This small molecule binds to this protein.
Small molecule (SMILES): CC(C)(C)C(=O)N[C@H]1CCC[C@H]1CNc1cc(Cl)ccc1C(=O)O

Binding-site contacts:
Ligand atom C15 contacts residue PRO126 of chain 1.A at 3.7 Å (hydrophobic).
Ligand atom C11 contacts residue SER129 of chain 1.A at 4.0 Å.
Ligand atom C17 contacts residue ARG54 of chain 2.A at 3.6 Å.
Ligand atom C3 contacts residue LEU41 of chain 2.A at 3.8 Å (hydrophobic).
Ligand atom C12 contacts residue SER129 of chain 1.A at 3.6 Å.
Ligand atom C contacts residue GSH1 of chain 1.C at 3.9 Å.
Ligand atom C6 contacts residue ALA33 of chain 2.A at 4.1 Å (hydrophobic).
Ligand atom C7 contacts residue TYR132 of chain 1.A at 4.1 Å (hydrophobic).
Ligand atom CL contacts residue THR133 of chain 1.A at 3.2 Å.
Ligand atom C2 contacts residue GLY37 of chain 2.A at 3.8 Å.
Ligand atom N1 contacts residue SER129 of chain 1.A at 4.2 Å.
Ligand atom C1 contacts residue GSH1 of chain 1.C at 4.0 Å.
Ligand atom C14 contacts residue VAL130 of chain 1.A at 3.9 Å (hydrophobic).
Ligand atom N contacts residue GSH1 of chain 1.C at 3.6 Å.
Ligand atom O2 contacts residue ARG54 of chain 2.A at 2.9 Å (salt-bridge).
Ligand atom C1 contacts residue PHE46 of chain 2.A at 3.9 Å (hydrophobic).
Ligand atom C11 contacts residue PRO126 of chain 1.A at 4.1 Å (hydrophobic).
Ligand atom O1 contacts residue ARG54 of chain 2.A at 3.3 Å (salt-bridge).
Ligand atom O contacts residue LEU41 of chain 2.A at 3.8 Å.
Ligand atom CL contacts residue VAL130 of chain 1.A at 4.0 Å.
Ligand atom C6 contacts residue TYR132 of chain 1.A at 4.1 Å (hydrophobic).
Ligand atom C7 contacts residue GSH1 of chain 1.C at 4.1 Å.
Ligand atom O1 contacts residue HIS55 of chain 2.A at 3.0 Å (h-bond).
Ligand atom O contacts residue GLN38 of chain 2.A at 4.1 Å.
Ligand atom C16 contacts residue PRO126 of chain 1.A at 3.6 Å (hydrophobic).
Ligand atom C10 contacts residue SER129 of chain 1.A at 4.2 Å.
Ligand atom C4 contacts residue GLY37 of chain 2.A at 3.8 Å.
Ligand atom O contacts residue GLY37 of chain 2.A at 3.7 Å.
Ligand atom C3 contacts residue GLY37 of chain 2.A at 3.8 Å.
Ligand atom CL contacts residue SER129 of chain 1.A at 3.8 Å.
Ligand atom C9 contacts residue LEU41 of chain 2.A at 3.9 Å (hydrophobic).
Ligand atom C2 contacts residue GSH1 of chain 1.C at 3.9 Å.
Ligand atom C17 contacts residue PRO126 of chain 1.A at 3.9 Å (hydrophobic).
Ligand atom C6 contacts residue GSH1 of chain 1.C at 3.5 Å.
Ligand atom C6 contacts residue GLY37 of chain 2.A at 3.9 Å.
Ligand atom C7 contacts residue THR133 of chain 1.A at 3.9 Å.
Ligand atom N contacts residue GLY37 of chain 2.A at 3.9 Å.
Ligand atom O1 contacts residue PRO126 of chain 1.A at 4.1 Å.
Ligand atom C3 contacts residue GSH1 of chain 1.C at 4.2 Å.
Ligand atom C contacts residue SER129 of chain 1.A at 3.5 Å.

Sequence of chain 2.A:
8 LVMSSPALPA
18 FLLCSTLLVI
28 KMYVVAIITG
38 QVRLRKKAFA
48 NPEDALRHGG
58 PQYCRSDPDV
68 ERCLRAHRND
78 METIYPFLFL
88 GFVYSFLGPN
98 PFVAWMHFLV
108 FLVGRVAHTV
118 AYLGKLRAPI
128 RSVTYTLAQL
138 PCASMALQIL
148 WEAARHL

Sequence of chain 1.A:
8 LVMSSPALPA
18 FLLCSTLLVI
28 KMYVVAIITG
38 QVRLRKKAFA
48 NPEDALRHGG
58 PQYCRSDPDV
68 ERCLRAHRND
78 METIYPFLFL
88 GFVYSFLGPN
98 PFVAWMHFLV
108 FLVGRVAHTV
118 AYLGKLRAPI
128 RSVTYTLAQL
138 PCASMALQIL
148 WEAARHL